A small-molecule ligand and the protein it binds are described below.
Small molecule (SMILES): N[C@@H](CC(=O)O)C(=O)O

Sequence of chain 1.D:
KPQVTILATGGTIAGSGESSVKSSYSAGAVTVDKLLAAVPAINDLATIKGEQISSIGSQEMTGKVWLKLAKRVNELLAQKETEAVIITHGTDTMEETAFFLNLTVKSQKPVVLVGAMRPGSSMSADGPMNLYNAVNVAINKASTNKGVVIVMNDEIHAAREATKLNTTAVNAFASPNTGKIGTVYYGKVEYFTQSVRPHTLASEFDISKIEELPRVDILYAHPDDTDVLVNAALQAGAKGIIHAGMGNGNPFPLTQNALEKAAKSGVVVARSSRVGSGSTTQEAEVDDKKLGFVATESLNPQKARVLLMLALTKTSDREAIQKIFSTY

Binding-site contacts:
Ligand atom OD1 contacts residue MET119 of chain 1.C at 3.9 Å.
Ligand atom O contacts residue THR93 of chain 1.C at 3.3 Å (h-bond).
Ligand atom N contacts residue ASP94 of chain 1.C at 3.0 Å (salt-bridge).
Ligand atom OXT contacts residue SER60 of chain 1.C at 2.7 Å (h-bond).
Ligand atom C contacts residue SER60 of chain 1.C at 3.4 Å.
Ligand atom C contacts residue THR93 of chain 1.C at 3.8 Å.
Ligand atom CA contacts residue THR14 of chain 1.C at 3.2 Å.
Ligand atom N contacts residue ASN252 of chain 1.D at 3.7 Å.
Ligand atom CB contacts residue THR93 of chain 1.C at 3.5 Å.
Ligand atom OXT contacts residue GLY59 of chain 1.C at 3.2 Å.
Ligand atom OD1 contacts residue THR93 of chain 1.C at 2.6 Å (h-bond).
Ligand atom OD1 contacts residue ALA118 of chain 1.C at 2.9 Å (h-bond).
Ligand atom O contacts residue GLY92 of chain 1.C at 3.3 Å.
Ligand atom OXT contacts residue GLN61 of chain 1.C at 3.6 Å (h-bond).
Ligand atom CB contacts residue THR14 of chain 1.C at 3.0 Å.
Ligand atom CA contacts residue GLU287 of chain 1.D at 3.6 Å.
Ligand atom CG contacts residue ALA118 of chain 1.C at 3.7 Å (hydrophobic).
Ligand atom O contacts residue GLN61 of chain 1.C at 3.9 Å.
Ligand atom C contacts residue ASP94 of chain 1.C at 3.9 Å.
Ligand atom OD2 contacts residue ALA118 of chain 1.C at 3.6 Å (h-bond).
Ligand atom CB contacts residue GLU287 of chain 1.D at 3.9 Å.
Ligand atom C contacts residue GLN61 of chain 1.C at 3.6 Å.
Ligand atom CB contacts residue ASP94 of chain 1.C at 3.2 Å.
Ligand atom OD2 contacts residue GLY92 of chain 1.C at 3.3 Å.
Ligand atom OD1 contacts residue TYR27 of chain 1.C at 3.9 Å.
Ligand atom OD1 contacts residue THR14 of chain 1.C at 2.9 Å (h-bond).
Ligand atom OXT contacts residue GLY13 of chain 1.C at 3.3 Å.
Ligand atom CA contacts residue ASP94 of chain 1.C at 3.9 Å.
Ligand atom CG contacts residue THR93 of chain 1.C at 2.8 Å.
Ligand atom N contacts residue GLN61 of chain 1.C at 3.0 Å (h-bond).
Ligand atom C contacts residue GLY92 of chain 1.C at 3.4 Å.
Ligand atom O contacts residue ASP94 of chain 1.C at 3.0 Å (salt-bridge).
Ligand atom OD2 contacts residue THR14 of chain 1.C at 2.8 Å (h-bond).
Ligand atom OXT contacts residue GLY92 of chain 1.C at 3.2 Å.
Ligand atom CA contacts residue GLN61 of chain 1.C at 3.9 Å.
Ligand atom CB contacts residue TYR27 of chain 1.C at 3.7 Å (hydrophobic).
Ligand atom N contacts residue GLU287 of chain 1.D at 2.6 Å (salt-bridge).
Ligand atom CG contacts residue THR14 of chain 1.C at 2.6 Å.
Ligand atom O contacts residue SER60 of chain 1.C at 2.5 Å (h-bond).
Ligand atom OD2 contacts residue THR93 of chain 1.C at 2.8 Å (h-bond).

Sequence of chain 1.C:
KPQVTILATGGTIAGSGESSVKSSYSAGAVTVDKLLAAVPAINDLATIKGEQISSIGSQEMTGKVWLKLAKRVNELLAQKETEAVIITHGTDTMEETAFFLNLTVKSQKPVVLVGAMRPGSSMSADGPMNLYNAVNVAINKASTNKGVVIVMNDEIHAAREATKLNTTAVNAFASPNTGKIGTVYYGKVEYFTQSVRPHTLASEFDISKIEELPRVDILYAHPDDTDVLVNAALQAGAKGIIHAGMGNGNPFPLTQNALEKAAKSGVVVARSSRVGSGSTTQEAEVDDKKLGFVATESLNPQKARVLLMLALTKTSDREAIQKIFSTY